Sequence of chain 1.C:
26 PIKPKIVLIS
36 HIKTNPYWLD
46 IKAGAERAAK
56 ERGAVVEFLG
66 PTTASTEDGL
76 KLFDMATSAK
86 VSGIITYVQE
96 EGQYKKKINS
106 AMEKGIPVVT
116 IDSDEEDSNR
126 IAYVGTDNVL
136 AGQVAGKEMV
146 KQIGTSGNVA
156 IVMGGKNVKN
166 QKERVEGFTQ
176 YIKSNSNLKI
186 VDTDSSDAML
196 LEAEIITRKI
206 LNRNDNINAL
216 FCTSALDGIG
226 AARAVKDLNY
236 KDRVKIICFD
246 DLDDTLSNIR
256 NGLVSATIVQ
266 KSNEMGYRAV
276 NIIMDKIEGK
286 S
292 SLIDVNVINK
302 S

The protein below binds the small molecule below.
Small molecule (SMILES): O[C@@H]1[C@@H](O)[C@H](O)OC[C@H]1O

Binding-site contacts:
Ligand atom C2 contacts residue ASP117 of chain 1.C at 3.6 Å.
Ligand atom O1 contacts residue ARG169 of chain 1.C at 2.5 Å (salt-bridge).
Ligand atom O3 contacts residue HIS36 of chain 1.C at 4.1 Å.
Ligand atom O1 contacts residue SER219 of chain 1.C at 4.0 Å.
Ligand atom C4 contacts residue SER219 of chain 1.C at 4.0 Å.
Ligand atom C1 contacts residue TYR42 of chain 1.C at 4.2 Å (hydrophobic).
Ligand atom O4 contacts residue TRP43 of chain 1.C at 2.6 Å (h-bond).
Ligand atom O2 contacts residue ASP117 of chain 1.C at 2.5 Å (salt-bridge).
Ligand atom C5 contacts residue TYR42 of chain 1.C at 4.1 Å (hydrophobic).
Ligand atom C4 contacts residue HIS36 of chain 1.C at 3.6 Å.
Ligand atom O5 contacts residue SER219 of chain 1.C at 3.3 Å (h-bond).
Ligand atom C5 contacts residue SER219 of chain 1.C at 3.6 Å.
Ligand atom C1 contacts residue ALA220 of chain 1.C at 3.8 Å (hydrophobic).
Ligand atom O1 contacts residue ALA220 of chain 1.C at 3.7 Å.
Ligand atom C2 contacts residue ARG169 of chain 1.C at 3.6 Å.
Ligand atom O4 contacts residue HIS36 of chain 1.C at 2.8 Å (h-bond).
Ligand atom C1 contacts residue GLN265 of chain 1.C at 3.8 Å.
Ligand atom O3 contacts residue TYR92 of chain 1.C at 3.6 Å.
Ligand atom O2 contacts residue TYR42 of chain 1.C at 3.7 Å.
Ligand atom O2 contacts residue GLN265 of chain 1.C at 3.2 Å (h-bond).
Ligand atom C2 contacts residue TYR42 of chain 1.C at 4.1 Å (hydrophobic).
Ligand atom C5 contacts residue ALA220 of chain 1.C at 3.7 Å (hydrophobic).
Ligand atom C3 contacts residue TRP43 of chain 1.C at 3.8 Å (hydrophobic).
Ligand atom O5 contacts residue ALA220 of chain 1.C at 2.8 Å (h-bond).
Ligand atom C1 contacts residue ARG169 of chain 1.C at 3.6 Å.
Ligand atom O1 contacts residue ASP245 of chain 1.C at 2.5 Å (salt-bridge).
Ligand atom C1 contacts residue ASP245 of chain 1.C at 3.2 Å.
Ligand atom C3 contacts residue ASP117 of chain 1.C at 3.4 Å.
Ligand atom C2 contacts residue ASN165 of chain 1.C at 4.1 Å.
Ligand atom O3 contacts residue TRP43 of chain 1.C at 4.0 Å.
Ligand atom C4 contacts residue TRP43 of chain 1.C at 3.8 Å (hydrophobic).
Ligand atom O2 contacts residue ARG169 of chain 1.C at 3.3 Å (salt-bridge).
Ligand atom O1 contacts residue THR218 of chain 1.C at 4.0 Å.
Ligand atom O1 contacts residue GLN265 of chain 1.C at 3.1 Å (h-bond).
Ligand atom O3 contacts residue ASN165 of chain 1.C at 3.3 Å (h-bond).
Ligand atom O5 contacts residue ASP245 of chain 1.C at 3.6 Å (salt-bridge).
Ligand atom C2 contacts residue GLN265 of chain 1.C at 4.1 Å.
Ligand atom O2 contacts residue ASN165 of chain 1.C at 3.7 Å.
Ligand atom C3 contacts residue TYR42 of chain 1.C at 3.8 Å (hydrophobic).
Ligand atom O3 contacts residue ASP117 of chain 1.C at 2.6 Å (salt-bridge).